Sequence of chain 14.A:
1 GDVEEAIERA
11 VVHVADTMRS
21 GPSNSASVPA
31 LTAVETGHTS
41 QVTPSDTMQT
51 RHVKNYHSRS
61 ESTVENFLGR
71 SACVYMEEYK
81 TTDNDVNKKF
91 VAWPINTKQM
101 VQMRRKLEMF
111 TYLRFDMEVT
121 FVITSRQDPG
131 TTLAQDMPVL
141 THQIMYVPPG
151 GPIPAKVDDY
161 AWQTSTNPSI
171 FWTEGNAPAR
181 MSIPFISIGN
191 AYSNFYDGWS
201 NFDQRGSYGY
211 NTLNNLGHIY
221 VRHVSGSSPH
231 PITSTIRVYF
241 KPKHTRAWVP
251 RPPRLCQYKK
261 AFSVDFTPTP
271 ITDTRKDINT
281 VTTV

This protein binds this small molecule.
Small molecule (SMILES): Cc1cc(CCCCCCCOc2ccc(C3=NCCO3)cc2)on1

Sequence of chain 14.C:
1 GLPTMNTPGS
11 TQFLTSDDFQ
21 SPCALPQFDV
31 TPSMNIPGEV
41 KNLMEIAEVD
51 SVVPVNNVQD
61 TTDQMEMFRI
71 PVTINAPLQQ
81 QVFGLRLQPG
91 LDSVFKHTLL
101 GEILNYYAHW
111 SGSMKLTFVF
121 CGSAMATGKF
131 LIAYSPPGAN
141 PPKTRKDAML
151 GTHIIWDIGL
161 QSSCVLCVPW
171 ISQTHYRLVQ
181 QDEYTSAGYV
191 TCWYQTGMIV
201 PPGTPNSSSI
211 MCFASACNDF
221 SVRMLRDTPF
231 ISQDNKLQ

Binding-site contacts:
Ligand atom C4A contacts residue ALA24 of chain 14.C at 4.0 Å (hydrophobic).
Ligand atom C2A contacts residue TYR146 of chain 14.A at 3.7 Å (hydrophobic).
Ligand atom N2 contacts residue W711 of chain 14.F at 2.9 Å.
Ligand atom C2B contacts residue ILE219 of chain 14.A at 3.8 Å (hydrophobic).
Ligand atom C4B contacts residue ILE183 of chain 14.A at 4.0 Å (hydrophobic).
Ligand atom C5A contacts residue PRO168 of chain 14.A at 4.0 Å (hydrophobic).
Ligand atom O1 contacts residue W711 of chain 14.F at 3.7 Å.
Ligand atom C4A contacts residue MET181 of chain 14.A at 3.6 Å (hydrophobic).
Ligand atom C5A contacts residue ILE170 of chain 14.A at 3.8 Å (hydrophobic).
Ligand atom C5A contacts residue ILE144 of chain 14.A at 3.7 Å (hydrophobic).
Ligand atom O1A contacts residue PHE121 of chain 14.A at 4.0 Å.
Ligand atom C6C contacts residue ILE186 of chain 14.A at 3.9 Å (hydrophobic).
Ligand atom C3C contacts residue LEU216 of chain 14.A at 3.7 Å (hydrophobic).
Ligand atom C3C contacts residue TYR192 of chain 14.A at 4.0 Å (hydrophobic).
Ligand atom N3A contacts residue MET181 of chain 14.A at 3.3 Å.
Ligand atom C2A contacts residue MET181 of chain 14.A at 3.7 Å (hydrophobic).
Ligand atom C6B contacts residue ILE183 of chain 14.A at 3.6 Å (hydrophobic).
Ligand atom C1C contacts residue PHE115 of chain 14.A at 3.9 Å (hydrophobic).
Ligand atom O1 contacts residue THR97 of chain 14.A at 3.4 Å (h-bond).
Ligand atom O1B contacts residue ILE95 of chain 14.A at 3.6 Å.
Ligand atom N2 contacts residue THR97 of chain 14.A at 3.7 Å.
Ligand atom C31 contacts residue W711 of chain 14.F at 3.0 Å.
Ligand atom C2C contacts residue LEU216 of chain 14.A at 3.7 Å (hydrophobic).
Ligand atom C2C contacts residue THR97 of chain 14.A at 3.9 Å.
Ligand atom C4B contacts residue TYR146 of chain 14.A at 3.7 Å (hydrophobic).
Ligand atom C4A contacts residue ILE170 of chain 14.A at 3.9 Å (hydrophobic).
Ligand atom N3A contacts residue ALA24 of chain 14.C at 3.8 Å.
Ligand atom C1C contacts residue THR97 of chain 14.A at 3.9 Å.
Ligand atom C4C contacts residue MET117 of chain 14.A at 3.9 Å (hydrophobic).
Ligand atom C5B contacts residue TYR146 of chain 14.A at 3.4 Å (hydrophobic).
Ligand atom C31 contacts residue ASN214 of chain 14.A at 3.3 Å.
Ligand atom C6B contacts residue TYR146 of chain 14.A at 3.8 Å (hydrophobic).
Ligand atom C4 contacts residue TYR192 of chain 14.A at 3.5 Å (hydrophobic).
Ligand atom C3B contacts residue ILE219 of chain 14.A at 3.8 Å (hydrophobic).
Ligand atom C3 contacts residue W711 of chain 14.F at 3.3 Å.
Ligand atom C1B contacts residue ILE183 of chain 14.A at 4.0 Å (hydrophobic).
Ligand atom N3A contacts residue TYR146 of chain 14.A at 4.0 Å.
Ligand atom C4A contacts residue LEU14 of chain 15.C at 4.0 Å (hydrophobic).
Ligand atom C31 contacts residue LEU216 of chain 14.A at 3.4 Å (hydrophobic).
Ligand atom C5B contacts residue ILE183 of chain 14.A at 3.7 Å (hydrophobic).

Sequence of chain 15.C:
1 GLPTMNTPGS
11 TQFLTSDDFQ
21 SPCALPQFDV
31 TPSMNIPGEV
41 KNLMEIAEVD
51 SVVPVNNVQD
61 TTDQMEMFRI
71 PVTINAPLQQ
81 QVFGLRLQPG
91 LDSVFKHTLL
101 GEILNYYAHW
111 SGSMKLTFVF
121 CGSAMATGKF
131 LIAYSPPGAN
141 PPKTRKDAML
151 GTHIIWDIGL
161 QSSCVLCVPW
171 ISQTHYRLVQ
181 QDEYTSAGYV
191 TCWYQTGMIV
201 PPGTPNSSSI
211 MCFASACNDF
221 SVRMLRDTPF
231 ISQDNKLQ